This small molecule binds to this protein.
Small molecule (SMILES): O=C(O)[C@@H]1O[C@H](O[C@H]2[C@@H](OS(=O)(=O)O)O[C@@H](O)[C@H](NS(=O)(=O)O)[C@H]2O)[C@@H](OS(=O)(=O)O)[C@H](O)[C@@H]1O

Sequence of chain 54.B:
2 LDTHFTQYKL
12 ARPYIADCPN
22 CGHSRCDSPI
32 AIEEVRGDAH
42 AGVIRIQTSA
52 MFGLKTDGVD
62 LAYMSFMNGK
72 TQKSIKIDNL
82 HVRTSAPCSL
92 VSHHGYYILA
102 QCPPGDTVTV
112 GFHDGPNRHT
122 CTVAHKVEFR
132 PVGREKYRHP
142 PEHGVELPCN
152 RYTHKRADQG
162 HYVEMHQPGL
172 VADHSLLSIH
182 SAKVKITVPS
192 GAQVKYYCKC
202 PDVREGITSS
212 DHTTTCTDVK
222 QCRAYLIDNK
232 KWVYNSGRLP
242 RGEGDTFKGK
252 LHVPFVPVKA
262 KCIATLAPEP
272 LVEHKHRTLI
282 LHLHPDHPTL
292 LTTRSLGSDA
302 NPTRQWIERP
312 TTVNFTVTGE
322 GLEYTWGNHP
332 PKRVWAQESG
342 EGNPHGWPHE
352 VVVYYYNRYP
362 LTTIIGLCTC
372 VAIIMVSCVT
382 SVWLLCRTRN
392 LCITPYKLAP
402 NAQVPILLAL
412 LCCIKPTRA

Sequence of chain 9.B:
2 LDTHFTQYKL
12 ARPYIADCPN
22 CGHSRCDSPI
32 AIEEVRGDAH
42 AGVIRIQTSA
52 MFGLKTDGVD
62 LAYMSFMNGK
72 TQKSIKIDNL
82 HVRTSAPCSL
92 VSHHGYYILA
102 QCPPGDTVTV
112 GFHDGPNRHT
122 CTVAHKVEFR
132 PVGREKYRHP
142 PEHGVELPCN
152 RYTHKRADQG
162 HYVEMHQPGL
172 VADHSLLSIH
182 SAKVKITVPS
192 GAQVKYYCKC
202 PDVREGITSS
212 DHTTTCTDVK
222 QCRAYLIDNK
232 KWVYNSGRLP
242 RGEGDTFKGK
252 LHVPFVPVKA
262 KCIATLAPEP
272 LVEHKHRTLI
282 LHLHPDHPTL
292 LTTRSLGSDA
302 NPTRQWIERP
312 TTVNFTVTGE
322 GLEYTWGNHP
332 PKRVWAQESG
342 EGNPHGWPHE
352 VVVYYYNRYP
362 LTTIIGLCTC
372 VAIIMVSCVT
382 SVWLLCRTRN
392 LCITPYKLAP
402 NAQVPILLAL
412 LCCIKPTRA

Sequence of chain 24.B:
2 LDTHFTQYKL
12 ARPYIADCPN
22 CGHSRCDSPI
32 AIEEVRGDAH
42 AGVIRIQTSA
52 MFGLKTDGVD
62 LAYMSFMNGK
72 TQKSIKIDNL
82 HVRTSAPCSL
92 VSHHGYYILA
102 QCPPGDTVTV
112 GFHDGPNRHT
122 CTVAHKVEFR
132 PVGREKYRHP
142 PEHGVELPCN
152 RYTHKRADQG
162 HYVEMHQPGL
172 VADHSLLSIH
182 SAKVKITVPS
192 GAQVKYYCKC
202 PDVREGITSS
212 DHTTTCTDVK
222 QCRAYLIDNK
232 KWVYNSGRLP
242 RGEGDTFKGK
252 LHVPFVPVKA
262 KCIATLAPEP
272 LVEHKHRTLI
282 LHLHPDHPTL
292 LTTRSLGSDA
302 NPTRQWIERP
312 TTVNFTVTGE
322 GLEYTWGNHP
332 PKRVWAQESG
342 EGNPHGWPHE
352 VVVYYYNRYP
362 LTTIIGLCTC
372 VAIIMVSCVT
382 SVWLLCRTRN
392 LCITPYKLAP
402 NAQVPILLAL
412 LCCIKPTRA

Binding-site contacts:
Ligand atom SBG contacts residue U972 of chain 9.I at 1.1 Å (h-bond).
Ligand atom C2 contacts residue U972 of chain 54.I at 1.2 Å.
Ligand atom OBI contacts residue U9A1 of chain 54.I at 0.9 Å (h-bond).
Ligand atom C5 contacts residue U9A1 of chain 54.I at 0.4 Å.
Ligand atom OBF contacts residue U9A1 of chain 54.I at 1.5 Å.
Ligand atom OBI contacts residue U972 of chain 9.I at 1.6 Å (h-bond).
Ligand atom SBG contacts residue U9A1 of chain 54.I at 0.3 Å.
Ligand atom OBC contacts residue U9A1 of chain 9.I at 0.1 Å (h-bond).
Ligand atom OBA contacts residue U9A1 of chain 9.I at 1.0 Å (h-bond).
Ligand atom O1 contacts residue U972 of chain 54.I at 1.0 Å (h-bond).
Ligand atom O2 contacts residue U9A1 of chain 9.I at 0.5 Å (h-bond).
Ligand atom OBE contacts residue U9A1 of chain 54.I at 1.6 Å (h-bond).
Ligand atom C1 contacts residue U9A1 of chain 9.I at 0.3 Å.
Ligand atom SAG contacts residue U972 of chain 54.I at 1.4 Å (h-bond).
Ligand atom N2 contacts residue U9A1 of chain 9.I at 1.4 Å (h-bond).
Ligand atom OBH contacts residue U972 of chain 9.I at 1.0 Å (h-bond).
Ligand atom C1 contacts residue U972 of chain 54.I at 1.2 Å.
Ligand atom N2 contacts residue U972 of chain 54.I at 0.5 Å (h-bond).
Ligand atom O3 contacts residue U9A1 of chain 54.I at 1.5 Å (h-bond).
Ligand atom C4 contacts residue U9A1 of chain 9.I at 0.7 Å.
Ligand atom C2 contacts residue U9A1 of chain 9.I at 1.1 Å.
Ligand atom SBB contacts residue U9A1 of chain 9.I at 1.2 Å.
Ligand atom SBB contacts residue U9A1 of chain 54.I at 1.1 Å (h-bond).
Ligand atom O5 contacts residue U9A1 of chain 9.I at 1.7 Å (h-bond).
Ligand atom O5B contacts residue U9A1 of chain 54.I at 1.3 Å.
Ligand atom OBA contacts residue U9A1 of chain 54.I at 1.0 Å (h-bond).
Ligand atom C3 contacts residue U9A1 of chain 54.I at 1.3 Å.
Ligand atom O4 contacts residue U9A1 of chain 54.I at 0.7 Å.
Ligand atom O5B contacts residue U972 of chain 9.I at 1.6 Å (h-bond).
Ligand atom C2 contacts residue U9A1 of chain 9.I at 1.3 Å.
Ligand atom C5 contacts residue U9A1 of chain 9.I at 1.6 Å.
Ligand atom O5B contacts residue U9A1 of chain 9.I at 1.5 Å (h-bond).
Ligand atom O1 contacts residue U9A1 of chain 9.I at 0.9 Å (h-bond).
Ligand atom OBH contacts residue U9A1 of chain 54.I at 1.4 Å (h-bond).
Ligand atom O5 contacts residue U9A1 of chain 54.I at 0.8 Å (h-bond).
Ligand atom OAF contacts residue U972 of chain 54.I at 0.1 Å (h-bond).
Ligand atom C4 contacts residue U9A1 of chain 54.I at 0.9 Å.
Ligand atom C3 contacts residue U9A1 of chain 9.I at 0.4 Å.
Ligand atom O3 contacts residue U9A1 of chain 9.I at 0.8 Å (h-bond).
Ligand atom O4 contacts residue U9A1 of chain 9.I at 1.3 Å.